This small molecule binds to this protein.
Small molecule (SMILES): CC(=O)N[C@H]1[C@H](O[C@H]2[C@H](O)[C@@H](NC(C)=O)CO[C@@H]2CO)O[C@H](CO)[C@@H](O)[C@@H]1O

Sequence of chain 1.B:
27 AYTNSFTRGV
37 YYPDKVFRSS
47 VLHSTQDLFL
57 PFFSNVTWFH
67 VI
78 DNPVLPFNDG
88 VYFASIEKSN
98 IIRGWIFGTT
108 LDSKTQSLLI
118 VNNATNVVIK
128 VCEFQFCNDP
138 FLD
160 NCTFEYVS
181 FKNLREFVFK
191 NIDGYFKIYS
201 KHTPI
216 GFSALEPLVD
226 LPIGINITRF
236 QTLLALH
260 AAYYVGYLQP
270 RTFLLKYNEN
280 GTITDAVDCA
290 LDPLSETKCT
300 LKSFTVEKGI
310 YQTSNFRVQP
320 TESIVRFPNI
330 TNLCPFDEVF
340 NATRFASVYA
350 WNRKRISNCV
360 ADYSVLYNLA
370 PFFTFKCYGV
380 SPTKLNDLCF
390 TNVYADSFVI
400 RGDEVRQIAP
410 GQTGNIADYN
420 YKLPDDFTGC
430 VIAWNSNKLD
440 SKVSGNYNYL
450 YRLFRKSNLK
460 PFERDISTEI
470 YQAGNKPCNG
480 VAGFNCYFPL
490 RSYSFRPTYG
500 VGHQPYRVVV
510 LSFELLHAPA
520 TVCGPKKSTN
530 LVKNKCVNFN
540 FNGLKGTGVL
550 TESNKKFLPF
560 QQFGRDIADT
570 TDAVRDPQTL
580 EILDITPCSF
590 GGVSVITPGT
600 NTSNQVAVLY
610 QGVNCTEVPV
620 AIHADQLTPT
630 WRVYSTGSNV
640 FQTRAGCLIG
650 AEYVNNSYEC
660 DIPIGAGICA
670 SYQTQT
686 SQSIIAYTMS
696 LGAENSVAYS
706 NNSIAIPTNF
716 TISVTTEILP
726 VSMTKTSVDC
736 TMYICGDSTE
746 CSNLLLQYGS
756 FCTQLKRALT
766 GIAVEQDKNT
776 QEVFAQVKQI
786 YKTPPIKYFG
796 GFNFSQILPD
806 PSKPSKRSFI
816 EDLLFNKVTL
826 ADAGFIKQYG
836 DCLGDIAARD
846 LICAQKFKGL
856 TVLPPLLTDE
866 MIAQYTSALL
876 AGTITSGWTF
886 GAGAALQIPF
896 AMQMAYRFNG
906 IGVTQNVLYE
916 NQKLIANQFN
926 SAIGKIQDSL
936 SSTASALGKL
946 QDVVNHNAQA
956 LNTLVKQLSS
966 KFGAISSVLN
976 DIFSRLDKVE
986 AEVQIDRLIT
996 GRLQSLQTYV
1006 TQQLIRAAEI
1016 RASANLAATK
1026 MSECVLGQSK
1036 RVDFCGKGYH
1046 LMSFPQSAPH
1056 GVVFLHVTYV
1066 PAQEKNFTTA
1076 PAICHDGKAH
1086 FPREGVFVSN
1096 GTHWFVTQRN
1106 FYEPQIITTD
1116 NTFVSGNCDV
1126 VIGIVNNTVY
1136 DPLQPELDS

Sequence of chain 1.A:
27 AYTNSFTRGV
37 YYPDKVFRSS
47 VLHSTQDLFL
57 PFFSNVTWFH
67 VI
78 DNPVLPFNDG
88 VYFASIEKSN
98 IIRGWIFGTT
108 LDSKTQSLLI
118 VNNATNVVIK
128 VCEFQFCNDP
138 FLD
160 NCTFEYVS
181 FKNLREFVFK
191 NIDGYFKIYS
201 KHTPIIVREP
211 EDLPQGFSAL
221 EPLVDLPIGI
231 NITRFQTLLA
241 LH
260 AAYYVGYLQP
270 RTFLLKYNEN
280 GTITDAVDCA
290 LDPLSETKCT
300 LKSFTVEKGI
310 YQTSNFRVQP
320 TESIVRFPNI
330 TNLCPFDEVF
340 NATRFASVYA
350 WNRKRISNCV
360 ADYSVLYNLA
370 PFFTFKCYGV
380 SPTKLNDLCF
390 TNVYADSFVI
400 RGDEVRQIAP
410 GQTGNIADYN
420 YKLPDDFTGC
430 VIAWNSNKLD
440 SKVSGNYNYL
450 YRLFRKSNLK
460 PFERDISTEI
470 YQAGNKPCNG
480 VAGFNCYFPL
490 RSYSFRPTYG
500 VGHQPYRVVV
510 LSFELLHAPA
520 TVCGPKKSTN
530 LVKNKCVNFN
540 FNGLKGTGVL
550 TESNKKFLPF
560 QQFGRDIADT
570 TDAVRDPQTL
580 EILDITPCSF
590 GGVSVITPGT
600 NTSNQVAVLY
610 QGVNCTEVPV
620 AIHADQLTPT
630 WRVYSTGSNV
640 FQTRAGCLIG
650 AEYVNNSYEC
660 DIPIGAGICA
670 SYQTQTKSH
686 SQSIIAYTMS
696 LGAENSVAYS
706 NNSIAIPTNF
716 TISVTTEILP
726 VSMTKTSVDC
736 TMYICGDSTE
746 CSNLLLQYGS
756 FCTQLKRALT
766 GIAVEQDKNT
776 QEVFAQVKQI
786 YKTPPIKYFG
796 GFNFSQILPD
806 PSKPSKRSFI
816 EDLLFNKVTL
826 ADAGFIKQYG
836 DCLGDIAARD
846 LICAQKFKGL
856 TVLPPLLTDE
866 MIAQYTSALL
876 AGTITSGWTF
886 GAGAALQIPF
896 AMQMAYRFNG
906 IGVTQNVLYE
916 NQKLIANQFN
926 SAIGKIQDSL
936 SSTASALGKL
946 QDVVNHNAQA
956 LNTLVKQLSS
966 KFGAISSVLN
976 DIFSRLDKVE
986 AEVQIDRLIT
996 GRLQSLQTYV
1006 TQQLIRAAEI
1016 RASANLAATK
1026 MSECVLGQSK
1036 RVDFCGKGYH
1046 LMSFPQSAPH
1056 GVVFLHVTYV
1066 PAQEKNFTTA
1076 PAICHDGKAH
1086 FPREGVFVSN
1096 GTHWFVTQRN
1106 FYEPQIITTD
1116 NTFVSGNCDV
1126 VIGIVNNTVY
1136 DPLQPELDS

Binding-site contacts:
Ligand atom O7 contacts residue ARG454 of chain 1.A at 4.4 Å.
Ligand atom O5 contacts residue THR233 of chain 1.B at 3.9 Å.
Ligand atom C1 contacts residue ASN231 of chain 1.B at 1.4 Å.
Ligand atom C1 contacts residue THR233 of chain 1.B at 3.9 Å.
Ligand atom O7 contacts residue GLU462 of chain 1.A at 4.0 Å.
Ligand atom C5 contacts residue LYS455 of chain 1.A at 4.1 Å.
Ligand atom O5 contacts residue ASN231 of chain 1.B at 2.4 Å (h-bond).
Ligand atom N2 contacts residue ASN231 of chain 1.B at 2.9 Å (h-bond).
Ligand atom O6 contacts residue THR106 of chain 1.B at 3.7 Å.
Ligand atom C5 contacts residue THR233 of chain 1.B at 3.9 Å.
Ligand atom C4 contacts residue ASN231 of chain 1.B at 4.2 Å.
Ligand atom O6 contacts residue SER456 of chain 1.A at 3.4 Å (h-bond).
Ligand atom O4 contacts residue LYS455 of chain 1.A at 4.2 Å.
Ligand atom C7 contacts residue ASN231 of chain 1.B at 3.7 Å.
Ligand atom O6 contacts residue ARG234 of chain 1.B at 3.8 Å.
Ligand atom O5 contacts residue THR106 of chain 1.B at 4.1 Å.
Ligand atom C6 contacts residue LYS455 of chain 1.A at 3.8 Å.
Ligand atom O7 contacts residue ASN231 of chain 1.B at 4.1 Å.
Ligand atom C5 contacts residue ASN231 of chain 1.B at 3.7 Å.
Ligand atom O6 contacts residue THR233 of chain 1.B at 3.5 Å (h-bond).
Ligand atom C8 contacts residue LYS459 of chain 1.A at 3.8 Å.
Ligand atom C8 contacts residue GLU462 of chain 1.A at 3.4 Å.
Ligand atom C3 contacts residue ASN231 of chain 1.B at 3.8 Å.
Ligand atom C7 contacts residue GLU462 of chain 1.A at 4.0 Å.
Ligand atom C6 contacts residue SER456 of chain 1.A at 4.2 Å.
Ligand atom C2 contacts residue ASN231 of chain 1.B at 2.4 Å.